A protein and the small-molecule ligand that binds it are described below.
Small molecule (SMILES): CC(=O)N[C@H]1[C@H](O[C@H]2[C@H](O)[C@@H](NC(C)=O)CO[C@@H]2CO)O[C@H](CO)[C@@H](O[C@@H]2O[C@H](CO)[C@@H](O)[C@H](O)[C@@H]2O)[C@@H]1O

Sequence of chain 1.I:
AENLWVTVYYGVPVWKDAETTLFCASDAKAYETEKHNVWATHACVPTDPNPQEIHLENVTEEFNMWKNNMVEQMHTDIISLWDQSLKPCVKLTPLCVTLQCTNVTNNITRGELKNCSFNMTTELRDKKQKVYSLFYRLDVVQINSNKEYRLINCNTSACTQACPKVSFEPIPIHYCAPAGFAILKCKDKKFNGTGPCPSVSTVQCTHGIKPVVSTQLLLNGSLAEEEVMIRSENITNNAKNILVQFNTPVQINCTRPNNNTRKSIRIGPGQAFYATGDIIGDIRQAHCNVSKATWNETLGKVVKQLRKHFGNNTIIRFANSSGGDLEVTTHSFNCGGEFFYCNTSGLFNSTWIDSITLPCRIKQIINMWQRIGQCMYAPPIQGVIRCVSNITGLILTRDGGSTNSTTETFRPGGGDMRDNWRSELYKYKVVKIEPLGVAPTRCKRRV

Sequence of chain 1.J:
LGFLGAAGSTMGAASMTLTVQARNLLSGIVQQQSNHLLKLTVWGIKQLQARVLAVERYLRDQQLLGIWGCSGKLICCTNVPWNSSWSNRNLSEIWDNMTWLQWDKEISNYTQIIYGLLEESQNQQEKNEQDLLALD

Binding-site contacts:
Ligand atom C2 contacts residue GLU57 of chain 1.I at 4.4 Å.
Ligand atom C8 contacts residue GLY13 of chain 1.J at 3.5 Å.
Ligand atom O7 contacts residue SER17 of chain 1.J at 3.3 Å.
Ligand atom C8 contacts residue GLU57 of chain 1.I at 3.7 Å.
Ligand atom C4 contacts residue ASN58 of chain 1.I at 4.2 Å.
Ligand atom O7 contacts residue GLY16 of chain 1.J at 4.1 Å.
Ligand atom O7 contacts residue ALA21 of chain 1.J at 4.2 Å.
Ligand atom C7 contacts residue ASN58 of chain 1.I at 4.0 Å.
Ligand atom C1 contacts residue GLY16 of chain 1.J at 4.4 Å.
Ligand atom C2 contacts residue ASN58 of chain 1.I at 2.5 Å.
Ligand atom O5 contacts residue ASN58 of chain 1.I at 2.3 Å (h-bond).
Ligand atom N2 contacts residue ASN58 of chain 1.I at 3.1 Å (h-bond).
Ligand atom N2 contacts residue GLU57 of chain 1.I at 3.5 Å.
Ligand atom C7 contacts residue GLU57 of chain 1.I at 3.9 Å.
Ligand atom C3 contacts residue ASN58 of chain 1.I at 3.8 Å.
Ligand atom C1 contacts residue GLU57 of chain 1.I at 4.0 Å.
Ligand atom C8 contacts residue ALA21 of chain 1.J at 4.2 Å (hydrophobic).
Ligand atom O7 contacts residue THR18 of chain 1.J at 3.7 Å.
Ligand atom C7 contacts residue SER17 of chain 1.J at 4.4 Å.
Ligand atom C8 contacts residue LEU9 of chain 1.J at 4.4 Å (hydrophobic).
Ligand atom C1 contacts residue ASN58 of chain 1.I at 1.4 Å.
Ligand atom O7 contacts residue ASN58 of chain 1.I at 4.2 Å.
Ligand atom C5 contacts residue ASN58 of chain 1.I at 3.7 Å.